Sequence of chain 1.X:
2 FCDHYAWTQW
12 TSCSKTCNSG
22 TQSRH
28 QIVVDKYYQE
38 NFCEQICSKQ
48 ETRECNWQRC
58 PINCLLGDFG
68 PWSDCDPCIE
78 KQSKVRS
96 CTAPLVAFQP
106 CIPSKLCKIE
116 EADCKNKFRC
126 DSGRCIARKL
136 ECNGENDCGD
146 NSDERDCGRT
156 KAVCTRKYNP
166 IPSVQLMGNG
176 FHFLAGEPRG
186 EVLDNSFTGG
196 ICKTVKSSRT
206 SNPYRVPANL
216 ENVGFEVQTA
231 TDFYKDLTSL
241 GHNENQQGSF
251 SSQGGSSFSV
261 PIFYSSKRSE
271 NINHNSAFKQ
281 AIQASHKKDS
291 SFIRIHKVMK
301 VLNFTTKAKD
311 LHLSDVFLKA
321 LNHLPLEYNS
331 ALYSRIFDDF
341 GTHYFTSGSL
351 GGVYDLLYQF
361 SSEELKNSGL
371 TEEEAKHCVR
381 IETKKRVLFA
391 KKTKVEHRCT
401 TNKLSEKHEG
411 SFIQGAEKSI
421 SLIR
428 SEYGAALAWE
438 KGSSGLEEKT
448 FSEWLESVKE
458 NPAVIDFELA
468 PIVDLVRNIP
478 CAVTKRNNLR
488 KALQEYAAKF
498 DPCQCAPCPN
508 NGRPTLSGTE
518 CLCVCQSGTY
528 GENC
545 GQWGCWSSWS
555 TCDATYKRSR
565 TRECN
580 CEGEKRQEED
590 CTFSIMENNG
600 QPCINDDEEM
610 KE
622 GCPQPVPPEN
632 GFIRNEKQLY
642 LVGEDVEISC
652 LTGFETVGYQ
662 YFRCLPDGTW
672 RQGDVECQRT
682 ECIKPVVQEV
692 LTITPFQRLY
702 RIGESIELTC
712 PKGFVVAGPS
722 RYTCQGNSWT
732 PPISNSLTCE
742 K

The protein below binds the small molecule below.
Small molecule (SMILES): CC(=O)N[C@@H]1[C@@H](O)[C@H](O)[C@@H](CO)O[C@H]1O

Binding-site contacts:
Ligand atom N2 contacts residue ASN303 of chain 1.X at 3.0 Å (h-bond).
Ligand atom O3 contacts residue GLU221 of chain 1.X at 3.3 Å.
Ligand atom C8 contacts residue SER349 of chain 1.X at 3.4 Å.
Ligand atom C1 contacts residue ASN303 of chain 1.X at 1.4 Å.
Ligand atom O7 contacts residue ASN303 of chain 1.X at 4.5 Å.
Ligand atom C1 contacts residue GLY348 of chain 1.X at 3.9 Å.
Ligand atom C4 contacts residue ASN303 of chain 1.X at 4.2 Å.
Ligand atom O7 contacts residue SER349 of chain 1.X at 2.9 Å (h-bond).
Ligand atom N2 contacts residue SER349 of chain 1.X at 3.7 Å.
Ligand atom O5 contacts residue ASN303 of chain 1.X at 2.4 Å (h-bond).
Ligand atom C3 contacts residue ASN303 of chain 1.X at 3.8 Å.
Ligand atom C8 contacts residue ASN303 of chain 1.X at 3.9 Å.
Ligand atom C1 contacts residue SER349 of chain 1.X at 4.3 Å.
Ligand atom C5 contacts residue ASN303 of chain 1.X at 3.7 Å.
Ligand atom C2 contacts residue ASN303 of chain 1.X at 2.5 Å.
Ligand atom C3 contacts residue GLU221 of chain 1.X at 4.4 Å.
Ligand atom O7 contacts residue LYS300 of chain 1.X at 3.6 Å.
Ligand atom C7 contacts residue ASN303 of chain 1.X at 3.6 Å.
Ligand atom C7 contacts residue SER349 of chain 1.X at 3.0 Å.